Sequence of chain 1.A:
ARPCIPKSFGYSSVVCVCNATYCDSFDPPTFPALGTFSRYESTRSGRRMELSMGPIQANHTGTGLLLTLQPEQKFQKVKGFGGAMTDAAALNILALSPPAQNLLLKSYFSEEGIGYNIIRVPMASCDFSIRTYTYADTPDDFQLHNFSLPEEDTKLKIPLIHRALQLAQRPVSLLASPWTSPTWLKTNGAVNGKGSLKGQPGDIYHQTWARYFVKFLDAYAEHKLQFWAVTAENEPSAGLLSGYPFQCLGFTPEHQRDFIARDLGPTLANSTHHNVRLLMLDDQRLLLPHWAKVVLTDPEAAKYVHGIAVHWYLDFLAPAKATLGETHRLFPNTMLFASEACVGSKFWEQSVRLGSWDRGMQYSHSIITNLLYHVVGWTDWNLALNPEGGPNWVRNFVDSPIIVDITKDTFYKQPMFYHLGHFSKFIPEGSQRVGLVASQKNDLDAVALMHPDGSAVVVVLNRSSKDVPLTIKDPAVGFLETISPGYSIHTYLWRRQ

The small molecule below binds the protein below.
Small molecule (SMILES): CC(=O)N[C@@H]1[C@@H](O)[C@H](O)[C@@H](CO)O[C@H]1O

Binding-site contacts:
Ligand atom C5 contacts residue HIS145 of chain 1.A at 4.5 Å.
Ligand atom O7 contacts residue ASN146 of chain 1.A at 3.5 Å (h-bond).
Ligand atom C5 contacts residue ASN146 of chain 1.A at 3.7 Å.
Ligand atom C7 contacts residue THR138 of chain 1.A at 4.3 Å.
Ligand atom O5 contacts residue ASN146 of chain 1.A at 2.4 Å (h-bond).
Ligand atom C2 contacts residue ASN146 of chain 1.A at 2.5 Å.
Ligand atom C6 contacts residue HIS145 of chain 1.A at 4.2 Å.
Ligand atom C3 contacts residue ASN146 of chain 1.A at 3.8 Å.
Ligand atom O5 contacts residue HIS145 of chain 1.A at 4.0 Å.
Ligand atom C4 contacts residue ASN146 of chain 1.A at 4.2 Å.
Ligand atom C7 contacts residue ASN146 of chain 1.A at 3.4 Å.
Ligand atom C1 contacts residue ASN146 of chain 1.A at 1.4 Å.
Ligand atom N2 contacts residue ASN146 of chain 1.A at 3.0 Å (h-bond).
Ligand atom C8 contacts residue THR138 of chain 1.A at 3.8 Å.